Binding-site contacts:
Ligand atom CD1 contacts residue THR349 of chain 5.A at 4.3 Å.
Ligand atom CG2 contacts residue PHE71 of chain 5.A at 4.0 Å (hydrophobic).

A small-molecule ligand and the protein it binds are described below.
Small molecule (SMILES): CC[C@H](C)[C@@H](C=O)NC(=O)[C@H](CO)NC(=O)[C@H](CCCCN)NC(=O)[C@@H](N)C(C)C

Sequence of chain 5.A:
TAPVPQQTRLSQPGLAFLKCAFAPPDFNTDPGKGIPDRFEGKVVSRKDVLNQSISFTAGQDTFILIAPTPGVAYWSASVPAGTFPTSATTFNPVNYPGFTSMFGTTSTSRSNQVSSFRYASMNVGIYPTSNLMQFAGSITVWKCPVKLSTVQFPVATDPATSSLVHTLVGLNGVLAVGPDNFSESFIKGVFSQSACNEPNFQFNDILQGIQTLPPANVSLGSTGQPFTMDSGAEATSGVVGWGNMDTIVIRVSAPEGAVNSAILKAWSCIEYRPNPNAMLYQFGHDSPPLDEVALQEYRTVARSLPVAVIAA